Binding-site contacts:
Ligand atom C5 contacts residue ASN1071 of chain 1.K at 3.7 Å.
Ligand atom C3 contacts residue ASN1071 of chain 1.K at 3.8 Å.
Ligand atom C1 contacts residue ASN1071 of chain 1.K at 1.4 Å.
Ligand atom C2 contacts residue ASN1071 of chain 1.K at 2.5 Å.
Ligand atom O5 contacts residue ASN1071 of chain 1.K at 2.4 Å (h-bond).
Ligand atom O6 contacts residue ASN1071 of chain 1.K at 4.5 Å.
Ligand atom C4 contacts residue ASN1071 of chain 1.K at 4.2 Å.
Ligand atom N2 contacts residue ASN1071 of chain 1.K at 2.9 Å (h-bond).
Ligand atom C7 contacts residue ASN1071 of chain 1.K at 3.9 Å.
Ligand atom O7 contacts residue ASN1071 of chain 1.K at 4.5 Å.

The protein below binds the small molecule below.
Small molecule (SMILES): CC(=O)N[C@@H]1[C@@H](O)[C@H](O)[C@@H](CO)O[C@H]1O

Sequence of chain 1.K:
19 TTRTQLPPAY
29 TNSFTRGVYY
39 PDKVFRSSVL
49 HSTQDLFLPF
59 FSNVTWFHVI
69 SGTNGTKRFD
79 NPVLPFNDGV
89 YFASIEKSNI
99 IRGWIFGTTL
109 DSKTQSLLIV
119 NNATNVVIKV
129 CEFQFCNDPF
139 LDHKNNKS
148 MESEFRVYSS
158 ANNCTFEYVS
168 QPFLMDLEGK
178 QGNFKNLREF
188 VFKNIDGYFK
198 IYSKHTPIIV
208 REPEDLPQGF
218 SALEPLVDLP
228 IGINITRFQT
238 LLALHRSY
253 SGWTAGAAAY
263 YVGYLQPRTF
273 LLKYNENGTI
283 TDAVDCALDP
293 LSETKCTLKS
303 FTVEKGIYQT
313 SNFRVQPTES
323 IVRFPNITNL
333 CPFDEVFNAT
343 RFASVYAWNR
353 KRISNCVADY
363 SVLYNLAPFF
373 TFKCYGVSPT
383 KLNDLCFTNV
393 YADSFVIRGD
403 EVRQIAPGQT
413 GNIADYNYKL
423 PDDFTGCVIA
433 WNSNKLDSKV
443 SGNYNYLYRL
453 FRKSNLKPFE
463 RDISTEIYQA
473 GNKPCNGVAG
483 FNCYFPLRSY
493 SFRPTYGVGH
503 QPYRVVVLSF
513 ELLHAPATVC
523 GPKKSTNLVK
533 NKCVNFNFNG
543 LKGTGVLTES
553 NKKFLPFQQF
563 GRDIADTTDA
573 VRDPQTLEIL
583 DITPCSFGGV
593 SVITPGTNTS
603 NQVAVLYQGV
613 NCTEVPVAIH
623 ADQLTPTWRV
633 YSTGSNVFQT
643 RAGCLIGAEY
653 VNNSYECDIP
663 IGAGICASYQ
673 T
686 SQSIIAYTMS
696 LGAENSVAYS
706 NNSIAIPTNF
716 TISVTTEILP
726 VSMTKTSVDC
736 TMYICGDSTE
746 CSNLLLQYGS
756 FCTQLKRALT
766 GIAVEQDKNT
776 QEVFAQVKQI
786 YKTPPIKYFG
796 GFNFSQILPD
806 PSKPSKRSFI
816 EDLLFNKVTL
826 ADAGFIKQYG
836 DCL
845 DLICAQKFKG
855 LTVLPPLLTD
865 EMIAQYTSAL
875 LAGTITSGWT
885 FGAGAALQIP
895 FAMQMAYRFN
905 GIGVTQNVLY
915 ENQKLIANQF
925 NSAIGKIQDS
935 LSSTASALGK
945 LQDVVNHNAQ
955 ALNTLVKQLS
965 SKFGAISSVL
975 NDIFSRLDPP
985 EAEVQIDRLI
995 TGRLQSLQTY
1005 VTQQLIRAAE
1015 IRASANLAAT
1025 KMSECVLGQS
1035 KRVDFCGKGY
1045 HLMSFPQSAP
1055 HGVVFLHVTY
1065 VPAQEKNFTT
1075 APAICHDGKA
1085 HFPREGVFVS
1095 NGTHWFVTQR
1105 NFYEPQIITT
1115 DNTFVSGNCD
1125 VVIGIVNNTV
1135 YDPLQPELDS